This protein binds this small molecule.
Small molecule (SMILES): CC(=O)N[C@@H](CCC(N)=O)C(=O)N[C@@H](CC(C)C)C(=O)N[C@@H](CC(=O)O)C(=O)N[C@@H](CC(C)C)C(=O)N[C@@H](Cc1ccccc1)C(=O)O

Sequence of chain 1.E:
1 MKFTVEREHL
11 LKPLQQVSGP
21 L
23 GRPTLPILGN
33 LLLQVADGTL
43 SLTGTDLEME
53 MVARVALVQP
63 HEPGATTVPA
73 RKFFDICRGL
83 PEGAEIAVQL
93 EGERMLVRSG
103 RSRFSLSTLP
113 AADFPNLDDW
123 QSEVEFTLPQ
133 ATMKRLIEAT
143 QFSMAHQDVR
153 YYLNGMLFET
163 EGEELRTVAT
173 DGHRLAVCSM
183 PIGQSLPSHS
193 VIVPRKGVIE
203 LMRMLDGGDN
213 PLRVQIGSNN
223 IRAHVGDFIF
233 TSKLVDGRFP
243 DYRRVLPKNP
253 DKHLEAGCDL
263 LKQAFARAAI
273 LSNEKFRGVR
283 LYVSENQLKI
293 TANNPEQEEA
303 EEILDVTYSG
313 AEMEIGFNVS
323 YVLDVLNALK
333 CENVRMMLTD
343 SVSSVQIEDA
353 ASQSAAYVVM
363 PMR

Binding-site contacts:
Ligand atom CB contacts residue GLY174 of chain 1.E at 3.7 Å.
Ligand atom CA contacts residue PRO363 of chain 1.E at 3.5 Å (hydrophobic).
Ligand atom OE1 contacts residue TYR323 of chain 1.E at 3.6 Å.
Ligand atom OE1 contacts residue MET364 of chain 1.E at 3.4 Å.
Ligand atom CG contacts residue HIS175 of chain 1.E at 3.7 Å.
Ligand atom O contacts residue MET362 of chain 1.E at 3.6 Å.
Ligand atom O contacts residue MET362 of chain 1.E at 3.1 Å.
Ligand atom N contacts residue GLY174 of chain 1.E at 3.0 Å (h-bond).
Ligand atom CD1 contacts residue ARG176 of chain 1.E at 3.6 Å.
Ligand atom CD1 contacts residue VAL344 of chain 1.E at 3.4 Å (hydrophobic).
Ligand atom O contacts residue MET364 of chain 1.E at 3.3 Å.
Ligand atom CG contacts residue PRO363 of chain 1.E at 3.6 Å (hydrophobic).
Ligand atom CD2 contacts residue VAL247 of chain 1.E at 3.5 Å (hydrophobic).
Ligand atom CH3 contacts residue ARG365 of chain 1.E at 3.7 Å.
Ligand atom OE1 contacts residue ASN320 of chain 1.E at 3.6 Å.
Ligand atom CA contacts residue GLY174 of chain 1.E at 3.6 Å.
Ligand atom CZ contacts residue GLY174 of chain 1.E at 3.4 Å.
Ligand atom N contacts residue PRO363 of chain 1.E at 2.8 Å (h-bond).
Ligand atom CZ contacts residue THR172 of chain 1.E at 3.5 Å.
Ligand atom CD1 contacts residue VAL247 of chain 1.E at 3.7 Å (hydrophobic).
Ligand atom CD2 contacts residue VAL360 of chain 1.E at 3.4 Å (hydrophobic).
Ligand atom C contacts residue MET362 of chain 1.E at 3.5 Å (hydrophobic).
Ligand atom C contacts residue MET362 of chain 1.E at 3.2 Å (hydrophobic).
Ligand atom N contacts residue MET362 of chain 1.E at 3.5 Å.
Ligand atom O contacts residue ARG365 of chain 1.E at 2.6 Å (salt-bridge).
Ligand atom CE2 contacts residue THR172 of chain 1.E at 3.5 Å.
Ligand atom CB contacts residue MET362 of chain 1.E at 3.6 Å (hydrophobic).
Ligand atom CE1 contacts residue ARG152 of chain 1.E at 3.5 Å.
Ligand atom CD2 contacts residue VAL247 of chain 1.E at 3.5 Å (hydrophobic).
Ligand atom O contacts residue HIS175 of chain 1.E at 3.5 Å (h-bond).
Ligand atom NE2 contacts residue MET362 of chain 1.E at 2.8 Å (h-bond).
Ligand atom OD2 contacts residue GLY174 of chain 1.E at 3.4 Å (h-bond).
Ligand atom C contacts residue ARG365 of chain 1.E at 3.3 Å.
Ligand atom CD1 contacts residue HIS175 of chain 1.E at 3.7 Å.
Ligand atom OD1 contacts residue HIS175 of chain 1.E at 3.4 Å.
Ligand atom OD2 contacts residue HIS175 of chain 1.E at 3.4 Å.
Ligand atom CG contacts residue HIS175 of chain 1.E at 3.5 Å.
Ligand atom NE2 contacts residue PRO363 of chain 1.E at 3.4 Å (h-bond).
Ligand atom CB contacts residue PRO363 of chain 1.E at 3.3 Å (hydrophobic).
Ligand atom CD contacts residue MET362 of chain 1.E at 3.7 Å (hydrophobic).